The protein below binds the small molecule below.
Small molecule (SMILES): COC(=O)C[C@H](NC(=O)[C@H](C)NC(=O)[C@@H](NC(=O)OCc1ccccc1)C(C)C)C(C)=O

Binding-site contacts:
Ligand atom C contacts residue MET166 of chain 1.A at 3.6 Å (hydrophobic).
Ligand atom C8 contacts residue THR191 of chain 1.A at 3.1 Å.
Ligand atom C3 contacts residue GLN190 of chain 1.A at 4.1 Å.
Ligand atom C3 contacts residue THR191 of chain 1.A at 3.0 Å.
Ligand atom C8 contacts residue ALA192 of chain 1.A at 4.0 Å (hydrophobic).
Ligand atom N contacts residue GLU167 of chain 1.A at 2.6 Å (salt-bridge).
Ligand atom CA contacts residue GLU167 of chain 1.A at 3.7 Å.
Ligand atom C2 contacts residue ARG189 of chain 1.A at 3.7 Å.
Ligand atom O contacts residue MET166 of chain 1.A at 3.3 Å.
Ligand atom O contacts residue HIS42 of chain 1.A at 4.0 Å.
Ligand atom O2 contacts residue ARG189 of chain 1.A at 4.0 Å.
Ligand atom C contacts residue GLU167 of chain 1.A at 3.9 Å.
Ligand atom CB contacts residue MET50 of chain 1.A at 3.5 Å (hydrophobic).
Ligand atom O2 contacts residue GLN190 of chain 1.A at 3.5 Å.
Ligand atom C8 contacts residue PRO169 of chain 1.A at 3.9 Å (hydrophobic).
Ligand atom C1 contacts residue MET166 of chain 1.A at 3.9 Å (hydrophobic).
Ligand atom C7 contacts residue PRO169 of chain 1.A at 3.6 Å (hydrophobic).
Ligand atom CA contacts residue HIS165 of chain 1.A at 3.7 Å.
Ligand atom O1 contacts residue GLU167 of chain 1.A at 3.2 Å (salt-bridge).
Ligand atom CG contacts residue GLU167 of chain 1.A at 3.6 Å.
Ligand atom C contacts residue CYS146 of chain 1.A at 3.3 Å (hydrophobic).
Ligand atom CA contacts residue MET166 of chain 1.A at 3.7 Å (hydrophobic).
Ligand atom OD2 contacts residue GLU167 of chain 1.A at 3.3 Å (salt-bridge).
Ligand atom C4 contacts residue THR191 of chain 1.A at 3.7 Å.
Ligand atom CG1 contacts residue GLU167 of chain 1.A at 3.2 Å.
Ligand atom CB contacts residue HIS42 of chain 1.A at 3.5 Å.
Ligand atom C2 contacts residue GLN190 of chain 1.A at 3.5 Å.
Ligand atom CA contacts residue MET166 of chain 1.A at 4.0 Å (hydrophobic).
Ligand atom C1 contacts residue CYS146 of chain 1.A at 2.2 Å (hydrophobic).
Ligand atom CB contacts residue GLU167 of chain 1.A at 4.0 Å.
Ligand atom C1 contacts residue GLU167 of chain 1.A at 3.3 Å.
Ligand atom N contacts residue MET166 of chain 1.A at 3.9 Å.
Ligand atom O contacts residue CYS146 of chain 1.A at 3.8 Å.
Ligand atom C7 contacts residue ALA192 of chain 1.A at 3.9 Å (hydrophobic).
Ligand atom C4 contacts residue GLN190 of chain 1.A at 3.4 Å.
Ligand atom O contacts residue GLU167 of chain 1.A at 2.8 Å (salt-bridge).
Ligand atom C7 contacts residue THR191 of chain 1.A at 3.9 Å.
Ligand atom N contacts residue MET166 of chain 1.A at 3.7 Å.
Ligand atom C2 contacts residue THR191 of chain 1.A at 3.0 Å.
Ligand atom OD1 contacts residue GLU167 of chain 1.A at 4.0 Å.

Sequence of chain 1.A:
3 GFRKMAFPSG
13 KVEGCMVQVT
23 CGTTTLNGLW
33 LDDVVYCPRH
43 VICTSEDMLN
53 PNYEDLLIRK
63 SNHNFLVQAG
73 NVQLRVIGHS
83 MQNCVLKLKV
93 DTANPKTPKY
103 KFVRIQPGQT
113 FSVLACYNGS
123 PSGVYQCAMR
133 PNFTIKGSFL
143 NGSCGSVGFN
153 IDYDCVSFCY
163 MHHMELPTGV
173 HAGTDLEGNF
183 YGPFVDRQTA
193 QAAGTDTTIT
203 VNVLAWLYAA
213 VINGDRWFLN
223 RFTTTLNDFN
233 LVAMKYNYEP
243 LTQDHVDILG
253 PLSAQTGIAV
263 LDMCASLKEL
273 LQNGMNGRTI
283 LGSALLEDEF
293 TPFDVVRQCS